Binding-site contacts:
Ligand atom N08 contacts residue THR171 of chain 1.B at 3.5 Å (h-bond).
Ligand atom O24 contacts residue SER170 of chain 1.B at 3.5 Å (h-bond).
Ligand atom C19 contacts residue GLY169 of chain 1.B at 3.8 Å.
Ligand atom C15 contacts residue ASN115 of chain 1.B at 3.8 Å.
Ligand atom O21 contacts residue TYR211 of chain 1.B at 3.6 Å.
Ligand atom N07 contacts residue THR171 of chain 1.B at 2.8 Å (h-bond).
Ligand atom C22 contacts residue HIS85 of chain 1.B at 3.4 Å.
Ligand atom C19 contacts residue TYR211 of chain 1.B at 3.4 Å (hydrophobic).
Ligand atom C04 contacts residue ASP212 of chain 1.B at 3.7 Å.
Ligand atom O20 contacts residue TYR211 of chain 1.B at 3.1 Å (h-bond).
Ligand atom C06 contacts residue SER170 of chain 1.B at 3.5 Å.
Ligand atom C03 contacts residue THR113 of chain 1.B at 3.4 Å.
Ligand atom N01 contacts residue THR113 of chain 1.B at 2.7 Å (h-bond).
Ligand atom C10 contacts residue ASP212 of chain 1.B at 3.1 Å.
Ligand atom O24 contacts residue ARG118 of chain 1.B at 2.8 Å (salt-bridge).
Ligand atom C13 contacts residue THR240 of chain 1.B at 3.7 Å.
Ligand atom C18 contacts residue SER170 of chain 1.B at 3.5 Å.
Ligand atom O21 contacts residue GLY169 of chain 1.B at 3.5 Å.
Ligand atom O21 contacts residue SER170 of chain 1.B at 3.2 Å (h-bond).
Ligand atom O23 contacts residue THR113 of chain 1.B at 2.9 Å (h-bond).
Ligand atom C22 contacts residue THR113 of chain 1.B at 3.8 Å.
Ligand atom C13 contacts residue ALA238 of chain 1.B at 3.5 Å (hydrophobic).
Ligand atom C19 contacts residue SER170 of chain 1.B at 3.5 Å.
Ligand atom N01 contacts residue TYR242 of chain 1.B at 3.8 Å.
Ligand atom O21 contacts residue THR171 of chain 1.B at 3.0 Å (h-bond).
Ligand atom O23 contacts residue SER111 of chain 1.B at 3.6 Å.
Ligand atom C11 contacts residue GLY132 of chain 1.B at 3.8 Å.
Ligand atom C17 contacts residue ILE133 of chain 1.B at 3.5 Å (hydrophobic).
Ligand atom O23 contacts residue ARG118 of chain 1.B at 2.8 Å (salt-bridge).
Ligand atom O24 contacts residue HIS85 of chain 1.B at 3.4 Å.
Ligand atom O23 contacts residue LEU112 of chain 1.B at 3.8 Å.
Ligand atom C02 contacts residue THR113 of chain 1.B at 3.4 Å.
Ligand atom N08 contacts residue ASP212 of chain 1.B at 3.5 Å.
Ligand atom C18 contacts residue THR171 of chain 1.B at 3.5 Å.
Ligand atom N01 contacts residue SER111 of chain 1.B at 3.0 Å (h-bond).
Ligand atom C10 contacts residue THR113 of chain 1.B at 3.5 Å.
Ligand atom O23 contacts residue HIS85 of chain 1.B at 3.4 Å.
Ligand atom C11 contacts residue THR113 of chain 1.B at 3.6 Å.
Ligand atom N07 contacts residue SER170 of chain 1.B at 3.6 Å.
Ligand atom C22 contacts residue ARG118 of chain 1.B at 3.5 Å.

The protein below binds the small molecule below.
Small molecule (SMILES): CCCc1ccc(N2N[C@@H](C(=O)O)C[C@@H]2C[C@@H](N)C(=O)O)cc1

Sequence of chain 1.A:
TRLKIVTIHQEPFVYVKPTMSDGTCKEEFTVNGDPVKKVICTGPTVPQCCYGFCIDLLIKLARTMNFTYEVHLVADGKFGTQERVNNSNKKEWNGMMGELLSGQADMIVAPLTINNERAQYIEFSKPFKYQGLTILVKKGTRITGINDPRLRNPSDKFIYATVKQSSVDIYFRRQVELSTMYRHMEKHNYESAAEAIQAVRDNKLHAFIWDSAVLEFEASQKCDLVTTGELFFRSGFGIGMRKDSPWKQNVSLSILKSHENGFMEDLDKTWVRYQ

Sequence of chain 1.B:
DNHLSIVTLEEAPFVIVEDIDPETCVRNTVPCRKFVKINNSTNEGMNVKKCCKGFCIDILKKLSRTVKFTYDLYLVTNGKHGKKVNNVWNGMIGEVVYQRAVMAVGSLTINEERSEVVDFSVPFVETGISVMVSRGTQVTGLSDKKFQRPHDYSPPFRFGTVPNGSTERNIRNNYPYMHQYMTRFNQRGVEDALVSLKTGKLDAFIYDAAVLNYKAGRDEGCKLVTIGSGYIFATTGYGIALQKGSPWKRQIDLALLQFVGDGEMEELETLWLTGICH